A protein and the small-molecule ligand that binds it are described below.
Small molecule (SMILES): NCCc1c[nH]cn1

Binding-site contacts:
Ligand atom NE2 contacts residue GLN347 of chain 1.F at 4.3 Å.
Ligand atom N contacts residue CYS98 of chain 1.F at 3.9 Å.
Ligand atom CA contacts residue PHE344 of chain 1.F at 3.6 Å (hydrophobic).
Ligand atom CB contacts residue ASP94 of chain 1.F at 3.9 Å.
Ligand atom CA contacts residue ASP94 of chain 1.F at 3.5 Å.
Ligand atom NE2 contacts residue GLU182 of chain 1.F at 2.9 Å (salt-bridge).
Ligand atom NE2 contacts residue TYR95 of chain 1.F at 3.6 Å.
Ligand atom CE1 contacts residue TYR95 of chain 1.F at 3.5 Å (hydrophobic).
Ligand atom CE1 contacts residue GLU182 of chain 1.F at 3.9 Å.
Ligand atom CE1 contacts residue TYR319 of chain 1.F at 4.3 Å (hydrophobic).
Ligand atom CB contacts residue GLN347 of chain 1.F at 4.0 Å.
Ligand atom CE1 contacts residue GLN347 of chain 1.F at 4.4 Å.
Ligand atom ND1 contacts residue TYR319 of chain 1.F at 3.9 Å.
Ligand atom N contacts residue ASP94 of chain 1.F at 2.5 Å (salt-bridge).
Ligand atom CD2 contacts residue GLN347 of chain 1.F at 3.8 Å.
Ligand atom CD2 contacts residue TYR95 of chain 1.F at 3.6 Å (hydrophobic).
Ligand atom CD2 contacts residue GLU182 of chain 1.F at 3.5 Å.
Ligand atom N contacts residue PHE344 of chain 1.F at 3.2 Å.
Ligand atom CB contacts residue TYR95 of chain 1.F at 3.9 Å (hydrophobic).
Ligand atom CB contacts residue CYS98 of chain 1.F at 4.0 Å (hydrophobic).
Ligand atom NE2 contacts residue TRP316 of chain 1.F at 4.5 Å.
Ligand atom ND1 contacts residue TYR95 of chain 1.F at 3.5 Å.
Ligand atom CA contacts residue CYS98 of chain 1.F at 4.3 Å (hydrophobic).
Ligand atom CG contacts residue GLN347 of chain 1.F at 3.7 Å.
Ligand atom N contacts residue TRP348 of chain 1.F at 4.1 Å.
Ligand atom CG contacts residue TYR95 of chain 1.F at 3.5 Å (hydrophobic).
Ligand atom CD2 contacts residue TRP316 of chain 1.F at 4.3 Å (hydrophobic).
Ligand atom CA contacts residue GLN347 of chain 1.F at 3.9 Å.
Ligand atom ND1 contacts residue GLN347 of chain 1.F at 4.1 Å.

Sequence of chain 1.F:
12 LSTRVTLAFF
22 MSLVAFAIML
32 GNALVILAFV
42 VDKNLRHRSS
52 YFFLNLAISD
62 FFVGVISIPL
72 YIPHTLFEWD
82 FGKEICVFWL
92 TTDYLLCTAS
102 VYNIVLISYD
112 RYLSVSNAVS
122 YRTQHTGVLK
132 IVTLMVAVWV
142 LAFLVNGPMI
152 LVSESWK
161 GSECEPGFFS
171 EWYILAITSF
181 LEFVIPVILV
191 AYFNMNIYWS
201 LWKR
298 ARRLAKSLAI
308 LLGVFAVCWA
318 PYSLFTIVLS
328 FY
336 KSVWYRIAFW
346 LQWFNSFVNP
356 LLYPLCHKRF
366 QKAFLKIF